Sequence of chain 2.A:
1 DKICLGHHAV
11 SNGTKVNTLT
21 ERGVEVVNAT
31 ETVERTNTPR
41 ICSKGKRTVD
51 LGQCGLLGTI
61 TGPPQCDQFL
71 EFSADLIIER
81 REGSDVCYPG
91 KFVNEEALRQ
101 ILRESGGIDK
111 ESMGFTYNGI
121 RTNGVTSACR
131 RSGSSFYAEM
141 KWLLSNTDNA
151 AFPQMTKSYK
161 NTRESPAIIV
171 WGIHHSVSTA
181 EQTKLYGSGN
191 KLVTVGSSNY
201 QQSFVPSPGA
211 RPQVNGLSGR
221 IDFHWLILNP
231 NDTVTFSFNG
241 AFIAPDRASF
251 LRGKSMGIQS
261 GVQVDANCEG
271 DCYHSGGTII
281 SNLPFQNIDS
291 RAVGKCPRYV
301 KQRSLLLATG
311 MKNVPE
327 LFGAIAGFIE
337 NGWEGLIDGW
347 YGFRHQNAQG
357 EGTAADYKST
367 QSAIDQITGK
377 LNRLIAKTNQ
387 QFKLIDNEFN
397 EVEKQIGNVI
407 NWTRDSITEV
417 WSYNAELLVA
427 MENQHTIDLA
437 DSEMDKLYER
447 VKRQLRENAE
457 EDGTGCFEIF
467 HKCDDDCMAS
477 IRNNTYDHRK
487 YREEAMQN

Binding-site contacts:
Ligand atom N2 contacts residue ASN479 of chain 2.A at 2.9 Å (h-bond).
Ligand atom O6 contacts residue ASN479 of chain 2.A at 3.8 Å.
Ligand atom C4 contacts residue ASN479 of chain 2.A at 4.2 Å.
Ligand atom C8 contacts residue ASP472 of chain 2.A at 3.4 Å.
Ligand atom C2 contacts residue ASN479 of chain 2.A at 2.4 Å.
Ligand atom C3 contacts residue ASN479 of chain 2.A at 3.8 Å.
Ligand atom C1 contacts residue ASN479 of chain 2.A at 1.4 Å.
Ligand atom C7 contacts residue ASN479 of chain 2.A at 3.6 Å.
Ligand atom O5 contacts residue ASN479 of chain 2.A at 2.4 Å (h-bond).
Ligand atom O7 contacts residue ASN479 of chain 2.A at 3.9 Å.
Ligand atom O7 contacts residue ALA475 of chain 2.A at 4.1 Å.
Ligand atom C5 contacts residue ASN479 of chain 2.A at 3.7 Å.
Ligand atom C8 contacts residue SER476 of chain 2.A at 4.0 Å.

The protein below binds the small molecule below.
Small molecule (SMILES): CC(=O)N[C@@H]1[C@@H](O)[C@H](O)[C@@H](CO)O[C@H]1O